Sequence of chain 1.C:
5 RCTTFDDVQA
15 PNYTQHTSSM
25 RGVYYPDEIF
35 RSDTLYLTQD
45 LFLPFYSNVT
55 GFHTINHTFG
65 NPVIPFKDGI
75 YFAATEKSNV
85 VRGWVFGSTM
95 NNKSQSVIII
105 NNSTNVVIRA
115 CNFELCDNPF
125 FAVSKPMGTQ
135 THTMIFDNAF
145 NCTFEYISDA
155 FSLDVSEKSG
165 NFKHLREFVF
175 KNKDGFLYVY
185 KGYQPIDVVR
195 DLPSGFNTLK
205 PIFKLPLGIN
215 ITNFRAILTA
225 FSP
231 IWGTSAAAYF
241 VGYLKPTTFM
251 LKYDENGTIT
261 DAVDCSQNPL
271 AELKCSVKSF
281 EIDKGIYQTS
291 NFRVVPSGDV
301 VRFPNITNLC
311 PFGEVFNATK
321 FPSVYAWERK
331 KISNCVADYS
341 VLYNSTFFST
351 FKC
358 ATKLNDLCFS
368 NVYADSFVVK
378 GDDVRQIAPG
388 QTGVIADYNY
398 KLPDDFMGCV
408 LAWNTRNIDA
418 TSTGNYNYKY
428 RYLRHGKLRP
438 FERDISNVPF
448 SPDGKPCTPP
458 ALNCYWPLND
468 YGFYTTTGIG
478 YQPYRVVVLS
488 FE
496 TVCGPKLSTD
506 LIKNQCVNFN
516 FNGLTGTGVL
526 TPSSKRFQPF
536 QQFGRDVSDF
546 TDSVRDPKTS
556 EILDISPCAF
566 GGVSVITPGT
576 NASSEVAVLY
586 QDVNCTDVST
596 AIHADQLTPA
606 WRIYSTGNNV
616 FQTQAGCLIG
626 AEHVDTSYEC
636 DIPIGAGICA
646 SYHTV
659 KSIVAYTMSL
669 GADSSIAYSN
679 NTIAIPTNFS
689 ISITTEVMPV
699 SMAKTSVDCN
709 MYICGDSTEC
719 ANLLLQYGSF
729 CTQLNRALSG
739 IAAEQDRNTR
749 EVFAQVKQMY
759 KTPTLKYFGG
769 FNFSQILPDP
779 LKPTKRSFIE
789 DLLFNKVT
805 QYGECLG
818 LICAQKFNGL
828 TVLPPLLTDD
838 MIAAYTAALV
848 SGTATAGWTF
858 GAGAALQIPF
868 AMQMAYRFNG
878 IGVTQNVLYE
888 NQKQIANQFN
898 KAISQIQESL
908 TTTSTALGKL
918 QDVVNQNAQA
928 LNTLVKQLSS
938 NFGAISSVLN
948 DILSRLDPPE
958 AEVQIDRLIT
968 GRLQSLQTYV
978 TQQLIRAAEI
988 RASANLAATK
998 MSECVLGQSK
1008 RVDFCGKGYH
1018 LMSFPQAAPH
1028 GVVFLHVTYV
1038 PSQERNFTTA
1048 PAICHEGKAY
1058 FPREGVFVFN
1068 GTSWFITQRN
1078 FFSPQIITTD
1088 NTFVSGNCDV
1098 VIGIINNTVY

This small molecule binds to this protein.
Small molecule (SMILES): CC(=O)N[C@H]1[C@H](O[C@H]2[C@H](O)[C@@H](NC(C)=O)CO[C@@H]2CO)O[C@H](CO)[C@@H](O[C@@H]2O[C@H](CO)[C@@H](O)[C@H](O[C@H]3O[C@H](CO)[C@@H](O)[C@H](O)[C@@H]3O)[C@@H]2O)[C@@H]1O

Binding-site contacts:
Ligand atom C5 contacts residue ASN770 of chain 1.C at 3.6 Å.
Ligand atom C4 contacts residue ASN770 of chain 1.C at 4.3 Å.
Ligand atom C6 contacts residue GLN773 of chain 1.C at 4.0 Å.
Ligand atom C1 contacts residue SER772 of chain 1.C at 3.9 Å.
Ligand atom O6 contacts residue GLN773 of chain 1.C at 3.1 Å (h-bond).
Ligand atom C3 contacts residue ASN770 of chain 1.C at 3.8 Å.
Ligand atom C5 contacts residue SER772 of chain 1.C at 4.3 Å.
Ligand atom C7 contacts residue TYR765 of chain 1.C at 4.3 Å (hydrophobic).
Ligand atom C8 contacts residue PHE786 of chain 1.C at 3.6 Å (hydrophobic).
Ligand atom C2 contacts residue ASN770 of chain 1.C at 2.5 Å.
Ligand atom C8 contacts residue TYR765 of chain 1.C at 3.6 Å (hydrophobic).
Ligand atom C7 contacts residue PHE786 of chain 1.C at 4.3 Å (hydrophobic).
Ligand atom C1 contacts residue ASN770 of chain 1.C at 1.4 Å.
Ligand atom O5 contacts residue ASN770 of chain 1.C at 2.3 Å (h-bond).
Ligand atom C7 contacts residue ASN770 of chain 1.C at 4.1 Å.
Ligand atom O6 contacts residue SER901 of chain 1.C at 4.0 Å.
Ligand atom O7 contacts residue PHE786 of chain 1.C at 4.0 Å.
Ligand atom N2 contacts residue ASN770 of chain 1.C at 3.0 Å (h-bond).
Ligand atom O6 contacts residue ASN770 of chain 1.C at 4.4 Å.